Binding-site contacts:
Ligand atom C3 contacts residue THR124 of chain 1.B at 4.0 Å.
Ligand atom O6 contacts residue VAL127 of chain 1.B at 3.9 Å.
Ligand atom N2 contacts residue ASN122 of chain 1.B at 2.9 Å (h-bond).
Ligand atom O6 contacts residue THR124 of chain 1.B at 4.2 Å.
Ligand atom C6 contacts residue THR124 of chain 1.B at 4.3 Å.
Ligand atom C8 contacts residue ALA123 of chain 1.B at 4.1 Å (hydrophobic).
Ligand atom C2 contacts residue THR124 of chain 1.B at 4.1 Å.
Ligand atom C3 contacts residue ASN122 of chain 1.B at 3.8 Å.
Ligand atom C1 contacts residue ASN122 of chain 1.B at 1.4 Å.
Ligand atom C8 contacts residue SER155 of chain 1.B at 4.5 Å.
Ligand atom O7 contacts residue ASN122 of chain 1.B at 3.1 Å (h-bond).
Ligand atom C2 contacts residue ASN122 of chain 1.B at 2.5 Å.
Ligand atom C4 contacts residue THR124 of chain 1.B at 4.2 Å.
Ligand atom C5 contacts residue THR124 of chain 1.B at 3.3 Å.
Ligand atom C5 contacts residue ASN122 of chain 1.B at 3.6 Å.
Ligand atom O5 contacts residue ASN122 of chain 1.B at 2.3 Å (h-bond).
Ligand atom C7 contacts residue ASN122 of chain 1.B at 3.2 Å.
Ligand atom O5 contacts residue THR124 of chain 1.B at 3.5 Å (h-bond).
Ligand atom C1 contacts residue THR124 of chain 1.B at 3.3 Å.
Ligand atom C8 contacts residue ASN122 of chain 1.B at 4.4 Å.
Ligand atom O6 contacts residue ASN125 of chain 1.B at 3.8 Å.
Ligand atom C4 contacts residue ASN122 of chain 1.B at 4.2 Å.
Ligand atom N2 contacts residue THR124 of chain 1.B at 4.1 Å.

Sequence of chain 1.B:
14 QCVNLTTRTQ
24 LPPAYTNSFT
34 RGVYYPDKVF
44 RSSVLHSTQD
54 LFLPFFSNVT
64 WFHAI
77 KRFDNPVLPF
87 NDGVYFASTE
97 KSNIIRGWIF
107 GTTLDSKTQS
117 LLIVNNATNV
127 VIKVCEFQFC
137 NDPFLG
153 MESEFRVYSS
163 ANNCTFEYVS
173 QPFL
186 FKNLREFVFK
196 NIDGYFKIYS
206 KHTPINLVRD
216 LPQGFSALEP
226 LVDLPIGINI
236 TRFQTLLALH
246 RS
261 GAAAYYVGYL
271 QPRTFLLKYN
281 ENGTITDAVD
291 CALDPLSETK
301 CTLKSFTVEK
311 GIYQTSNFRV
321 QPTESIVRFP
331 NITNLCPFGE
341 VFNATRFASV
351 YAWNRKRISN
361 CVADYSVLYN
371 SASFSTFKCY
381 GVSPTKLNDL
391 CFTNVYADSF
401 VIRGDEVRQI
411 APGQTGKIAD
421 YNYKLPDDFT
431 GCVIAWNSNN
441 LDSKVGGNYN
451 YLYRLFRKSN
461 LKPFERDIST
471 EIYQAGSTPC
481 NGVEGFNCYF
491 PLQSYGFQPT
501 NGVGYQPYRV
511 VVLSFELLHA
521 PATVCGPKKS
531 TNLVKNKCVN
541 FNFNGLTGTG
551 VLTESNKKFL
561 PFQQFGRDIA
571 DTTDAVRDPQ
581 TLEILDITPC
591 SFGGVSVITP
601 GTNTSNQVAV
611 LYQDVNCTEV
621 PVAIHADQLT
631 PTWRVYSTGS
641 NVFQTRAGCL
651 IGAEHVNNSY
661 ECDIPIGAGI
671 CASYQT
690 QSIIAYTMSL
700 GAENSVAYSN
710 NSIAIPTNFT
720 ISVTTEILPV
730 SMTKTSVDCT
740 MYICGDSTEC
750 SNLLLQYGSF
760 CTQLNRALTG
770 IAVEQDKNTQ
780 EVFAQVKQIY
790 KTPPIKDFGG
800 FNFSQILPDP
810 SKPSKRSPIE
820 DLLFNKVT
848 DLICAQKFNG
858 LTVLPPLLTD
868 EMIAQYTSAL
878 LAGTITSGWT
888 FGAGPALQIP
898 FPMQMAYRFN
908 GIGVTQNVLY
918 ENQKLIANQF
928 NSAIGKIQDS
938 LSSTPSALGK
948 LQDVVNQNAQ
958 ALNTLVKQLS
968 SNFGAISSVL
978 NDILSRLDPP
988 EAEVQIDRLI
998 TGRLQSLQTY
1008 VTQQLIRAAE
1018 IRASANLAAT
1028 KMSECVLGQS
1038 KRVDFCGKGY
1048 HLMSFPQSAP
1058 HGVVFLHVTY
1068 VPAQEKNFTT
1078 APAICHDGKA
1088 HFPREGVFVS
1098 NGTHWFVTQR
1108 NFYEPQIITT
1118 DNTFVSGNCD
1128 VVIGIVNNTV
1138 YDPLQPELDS

A protein and the small-molecule ligand that binds it are described below.
Small molecule (SMILES): CC(=O)N[C@@H]1[C@@H](O)[C@H](O)[C@@H](CO)O[C@H]1O